Sequence of chain 1.F:
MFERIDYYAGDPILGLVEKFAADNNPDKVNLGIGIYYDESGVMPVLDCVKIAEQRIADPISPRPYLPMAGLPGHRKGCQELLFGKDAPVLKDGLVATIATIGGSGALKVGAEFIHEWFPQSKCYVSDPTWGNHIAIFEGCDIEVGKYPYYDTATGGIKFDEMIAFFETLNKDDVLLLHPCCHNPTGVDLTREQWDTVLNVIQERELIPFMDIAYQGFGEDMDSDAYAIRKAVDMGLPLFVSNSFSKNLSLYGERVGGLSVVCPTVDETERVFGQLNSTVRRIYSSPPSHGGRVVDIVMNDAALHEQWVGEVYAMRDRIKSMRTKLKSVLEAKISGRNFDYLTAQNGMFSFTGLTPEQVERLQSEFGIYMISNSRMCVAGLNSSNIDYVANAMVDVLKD

A small-molecule ligand and the protein it binds are described below.
Small molecule (SMILES): Cc1[nH+]cc(COP(=O)(O)O)c(C=NC(CC(=O)O)C(=O)O)c1O

Sequence of chain 1.E:
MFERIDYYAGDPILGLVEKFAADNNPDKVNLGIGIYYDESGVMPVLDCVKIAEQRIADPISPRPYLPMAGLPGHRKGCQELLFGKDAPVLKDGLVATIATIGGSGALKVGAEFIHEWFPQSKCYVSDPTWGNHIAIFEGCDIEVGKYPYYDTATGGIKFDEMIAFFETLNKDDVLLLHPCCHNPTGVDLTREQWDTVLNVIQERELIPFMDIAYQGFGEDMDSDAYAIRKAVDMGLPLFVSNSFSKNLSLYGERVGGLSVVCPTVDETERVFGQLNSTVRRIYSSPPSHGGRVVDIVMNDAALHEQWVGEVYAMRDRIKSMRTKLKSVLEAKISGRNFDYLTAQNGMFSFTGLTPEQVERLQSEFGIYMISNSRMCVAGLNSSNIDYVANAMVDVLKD

Binding-site contacts:
Ligand atom N contacts residue TYR65 of chain 1.F at 3.3 Å (h-bond).
Ligand atom C2A contacts residue ASN183 of chain 1.E at 3.3 Å.
Ligand atom C2 contacts residue PLP1 of chain 1.R at 0.8 Å.
Ligand atom O contacts residue GLY34 of chain 1.E at 3.0 Å (h-bond).
Ligand atom O3 contacts residue ASN183 of chain 1.E at 3.3 Å (h-bond).
Ligand atom P contacts residue PLP1 of chain 1.R at 0.3 Å.
Ligand atom OP3 contacts residue ARG254 of chain 1.E at 3.0 Å (salt-bridge).
Ligand atom N contacts residue LYS246 of chain 1.E at 1.6 Å (salt-bridge).
Ligand atom C4 contacts residue LYS246 of chain 1.E at 2.4 Å.
Ligand atom OP2 contacts residue SER104 of chain 1.E at 2.6 Å (h-bond).
Ligand atom CA contacts residue PLP1 of chain 1.R at 3.1 Å.
Ligand atom C5A contacts residue PLP1 of chain 1.R at 0.8 Å.
Ligand atom C6 contacts residue PLP1 of chain 1.R at 0.8 Å.
Ligand atom OP1 contacts residue SER245 of chain 1.E at 2.7 Å (h-bond).
Ligand atom N1 contacts residue PLP1 of chain 1.R at 0.8 Å.
Ligand atom CA contacts residue LYS246 of chain 1.E at 3.0 Å.
Ligand atom O contacts residue TYR214 of chain 1.E at 2.5 Å (h-bond).
Ligand atom C3 contacts residue PLP1 of chain 1.R at 0.7 Å.
Ligand atom O3 contacts residue TYR214 of chain 1.E at 2.3 Å (h-bond).
Ligand atom OP1 contacts residue SER243 of chain 1.E at 2.6 Å (h-bond).
Ligand atom C4 contacts residue PLP1 of chain 1.R at 0.6 Å.
Ligand atom O3 contacts residue LYS246 of chain 1.E at 3.1 Å (salt-bridge).
Ligand atom N1 contacts residue ASP211 of chain 1.E at 3.3 Å (salt-bridge).
Ligand atom C3 contacts residue LYS246 of chain 1.E at 3.1 Å.
Ligand atom OP4 contacts residue PLP1 of chain 1.R at 0.7 Å (h-bond).
Ligand atom OP2 contacts residue PLP1 of chain 1.R at 0.4 Å (h-bond).
Ligand atom OP3 contacts residue TYR65 of chain 1.F at 2.5 Å (h-bond).
Ligand atom C4A contacts residue PLP1 of chain 1.R at 0.6 Å.
Ligand atom C5 contacts residue PLP1 of chain 1.R at 0.7 Å.
Ligand atom CB contacts residue TRP130 of chain 1.E at 3.2 Å (hydrophobic).
Ligand atom OP2 contacts residue ARG254 of chain 1.E at 2.9 Å (salt-bridge).
Ligand atom O contacts residue LYS246 of chain 1.E at 3.0 Å.
Ligand atom C2A contacts residue PLP1 of chain 1.R at 1.1 Å.
Ligand atom C4A contacts residue LYS246 of chain 1.E at 1.3 Å.
Ligand atom OP1 contacts residue PLP1 of chain 1.R at 0.4 Å (h-bond).
Ligand atom C contacts residue GLY34 of chain 1.E at 3.2 Å.
Ligand atom O3 contacts residue PLP1 of chain 1.R at 0.7 Å (h-bond).
Ligand atom OP3 contacts residue PLP1 of chain 1.R at 0.2 Å (h-bond).
Ligand atom OP2 contacts residue GLY103 of chain 1.E at 3.1 Å (h-bond).
Ligand atom N contacts residue PLP1 of chain 1.R at 1.8 Å.